Sequence of chain 1.D:
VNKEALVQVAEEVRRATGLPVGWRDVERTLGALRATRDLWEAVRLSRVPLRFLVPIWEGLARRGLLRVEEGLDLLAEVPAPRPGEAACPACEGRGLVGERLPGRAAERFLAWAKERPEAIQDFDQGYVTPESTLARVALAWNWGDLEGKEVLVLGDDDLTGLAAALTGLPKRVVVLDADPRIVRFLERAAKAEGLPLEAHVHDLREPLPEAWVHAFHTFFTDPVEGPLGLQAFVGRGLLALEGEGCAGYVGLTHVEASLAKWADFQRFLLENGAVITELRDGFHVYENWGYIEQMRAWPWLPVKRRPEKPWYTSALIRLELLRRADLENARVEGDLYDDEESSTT

A protein and the small-molecule ligand that binds it are described below.
Small molecule (SMILES): CSC[C@H]1O[C@@H](n2cnc3c(N)ncnc32)[C@H](O)[C@@H]1O

Binding-site contacts:
Ligand atom N6 contacts residue TYR367 of chain 1.D at 3.5 Å (h-bond).
Ligand atom C5' contacts residue ASP252 of chain 1.D at 3.7 Å.
Ligand atom N7 contacts residue TYR367 of chain 1.D at 2.6 Å (h-bond).
Ligand atom N1 contacts residue ASP233 of chain 1.D at 3.6 Å.
Ligand atom O4' contacts residue PHE263 of chain 1.D at 3.7 Å.
Ligand atom C6 contacts residue ALA208 of chain 1.D at 3.8 Å (hydrophobic).
Ligand atom N6 contacts residue ASP233 of chain 1.D at 2.8 Å (salt-bridge).
Ligand atom C6 contacts residue LEU234 of chain 1.D at 3.8 Å (hydrophobic).
Ligand atom C3' contacts residue ASP207 of chain 1.D at 3.5 Å.
Ligand atom CS contacts residue VAL254 of chain 1.D at 3.5 Å (hydrophobic).
Ligand atom CS contacts residue N4P1 of chain 1.O at 3.7 Å.
Ligand atom N3 contacts residue ALA208 of chain 1.D at 3.1 Å (h-bond).
Ligand atom S5' contacts residue ASP154 of chain 1.D at 3.5 Å (salt-bridge).
Ligand atom C2 contacts residue HIS232 of chain 1.D at 3.2 Å.
Ligand atom C2 contacts residue ALA208 of chain 1.D at 3.3 Å (hydrophobic).
Ligand atom C2' contacts residue ASP207 of chain 1.D at 3.5 Å.
Ligand atom C1' contacts residue ASP207 of chain 1.D at 3.5 Å.
Ligand atom C4 contacts residue ALA208 of chain 1.D at 3.8 Å (hydrophobic).
Ligand atom O3' contacts residue ASP186 of chain 1.D at 3.5 Å (salt-bridge).
Ligand atom C6 contacts residue ASP233 of chain 1.D at 3.6 Å.
Ligand atom C8 contacts residue PHE153 of chain 1.D at 3.3 Å (hydrophobic).
Ligand atom C2 contacts residue LEU234 of chain 1.D at 3.6 Å (hydrophobic).
Ligand atom C3' contacts residue GLN155 of chain 1.D at 3.7 Å.
Ligand atom O3' contacts residue ASP207 of chain 1.D at 2.7 Å (salt-bridge).
Ligand atom S5' contacts residue N4P1 of chain 1.O at 3.4 Å.
Ligand atom O4' contacts residue GLY185 of chain 1.D at 3.6 Å.
Ligand atom O2' contacts residue ASP207 of chain 1.D at 2.5 Å (salt-bridge).
Ligand atom N1 contacts residue HIS232 of chain 1.D at 3.6 Å.
Ligand atom N1 contacts residue LEU234 of chain 1.D at 2.9 Å (h-bond).
Ligand atom O2' contacts residue ASP209 of chain 1.D at 3.8 Å.
Ligand atom C3' contacts residue ASP187 of chain 1.D at 3.7 Å.
Ligand atom C5' contacts residue N4P1 of chain 1.O at 3.4 Å.
Ligand atom C5 contacts residue TYR367 of chain 1.D at 3.4 Å (hydrophobic).
Ligand atom O2' contacts residue GLN155 of chain 1.D at 3.0 Å (h-bond).
Ligand atom C2' contacts residue PHE153 of chain 1.D at 3.7 Å (hydrophobic).
Ligand atom C8 contacts residue TYR367 of chain 1.D at 3.5 Å (hydrophobic).
Ligand atom N1 contacts residue ALA208 of chain 1.D at 3.5 Å.
Ligand atom C5' contacts residue ASP187 of chain 1.D at 3.6 Å.
Ligand atom O2' contacts residue PHE153 of chain 1.D at 3.5 Å.
Ligand atom O3' contacts residue ASP187 of chain 1.D at 2.9 Å (salt-bridge).